Sequence of chain 1.A:
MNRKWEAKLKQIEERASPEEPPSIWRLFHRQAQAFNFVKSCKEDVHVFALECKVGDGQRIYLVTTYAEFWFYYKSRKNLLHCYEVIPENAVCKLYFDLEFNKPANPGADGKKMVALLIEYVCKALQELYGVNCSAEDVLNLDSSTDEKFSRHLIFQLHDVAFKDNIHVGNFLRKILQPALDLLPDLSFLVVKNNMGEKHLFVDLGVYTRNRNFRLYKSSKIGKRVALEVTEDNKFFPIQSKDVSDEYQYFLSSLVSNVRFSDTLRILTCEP

Binding-site contacts:
Ligand atom O1G contacts residue LYS297 of chain 1.A at 2.9 Å (salt-bridge).
Ligand atom PB contacts residue CA1 of chain 1.H at 3.5 Å.
Ligand atom PG contacts residue LYS165 of chain 1.A at 3.3 Å.
Ligand atom O4' contacts residue ASN289 of chain 1.A at 3.4 Å (h-bond).
Ligand atom O2G contacts residue CA1 of chain 1.H at 2.4 Å.
Ligand atom O2A contacts residue ASP114 of chain 1.A at 3.3 Å (salt-bridge).
Ligand atom O2B contacts residue ASP114 of chain 1.A at 3.0 Å (salt-bridge).
Ligand atom O4' contacts residue ARG288 of chain 1.A at 2.9 Å (salt-bridge).
Ligand atom O1A contacts residue LYS297 of chain 1.A at 3.2 Å (salt-bridge).
Ligand atom O3G contacts residue ARG291 of chain 1.A at 3.1 Å (salt-bridge).
Ligand atom O3A contacts residue LYS297 of chain 1.A at 3.3 Å.
Ligand atom PA contacts residue CA1 of chain 1.H at 3.6 Å.
Ligand atom N6 contacts residue DDG13 of chain 1.C at 3.0 Å (h-bond).
Ligand atom C2' contacts residue TYR100 of chain 1.A at 3.5 Å (hydrophobic).
Ligand atom O2G contacts residue SER167 of chain 1.A at 3.4 Å (h-bond).
Ligand atom PG contacts residue SER167 of chain 1.A at 3.5 Å.
Ligand atom C6 contacts residue DDG13 of chain 1.C at 3.3 Å.
Ligand atom O2G contacts residue LYS165 of chain 1.A at 2.6 Å (salt-bridge).
Ligand atom N7 contacts residue DDG13 of chain 1.C at 3.6 Å.
Ligand atom O1G contacts residue LYS165 of chain 1.A at 3.1 Å (salt-bridge).
Ligand atom O3' contacts residue ARG291 of chain 1.A at 3.2 Å (salt-bridge).
Ligand atom O3G contacts residue SER167 of chain 1.A at 2.5 Å (h-bond).
Ligand atom N1 contacts residue DDG13 of chain 1.C at 3.5 Å (h-bond).
Ligand atom C4' contacts residue ASN289 of chain 1.A at 3.4 Å.
Ligand atom C2' contacts residue ASN289 of chain 1.A at 3.0 Å.
Ligand atom O3B contacts residue ARG291 of chain 1.A at 3.0 Å (salt-bridge).
Ligand atom O2A contacts residue CA1 of chain 1.H at 2.2 Å.
Ligand atom C4 contacts residue ARG76 of chain 1.A at 3.5 Å.
Ligand atom O2G contacts residue GLU116 of chain 1.A at 2.9 Å (salt-bridge).
Ligand atom O5' contacts residue DDG13 of chain 1.C at 3.0 Å.
Ligand atom C1' contacts residue ARG288 of chain 1.A at 3.4 Å.
Ligand atom O2B contacts residue CA1 of chain 1.H at 2.2 Å.
Ligand atom N3 contacts residue ARG76 of chain 1.A at 3.3 Å (salt-bridge).
Ligand atom O2A contacts residue GLU116 of chain 1.A at 3.1 Å (salt-bridge).
Ligand atom O2B contacts residue HIS169 of chain 1.A at 2.9 Å (h-bond).
Ligand atom C1' contacts residue ASN289 of chain 1.A at 3.1 Å.
Ligand atom O1B contacts residue ARG291 of chain 1.A at 3.0 Å (salt-bridge).
Ligand atom C2 contacts residue ARG76 of chain 1.A at 3.5 Å.
Ligand atom O1A contacts residue DDG13 of chain 1.C at 3.6 Å.
Ligand atom O3B contacts residue LYS297 of chain 1.A at 3.6 Å.

This small molecule binds to this protein.
Small molecule (SMILES): Nc1ncnc2c1ncn2[C@H]1C[C@H](O)[C@@H](CO[P](=O)(O)O[P](=O)(O)OP(=O)(O)O)O1